Binding-site contacts:
Ligand atom N1 contacts residue LEU153 of chain 1.C at 3.3 Å.
Ligand atom C6 contacts residue LEU153 of chain 1.C at 3.6 Å (hydrophobic).
Ligand atom C2 contacts residue MET102 of chain 1.C at 3.6 Å (hydrophobic).
Ligand atom N3 contacts residue MET102 of chain 1.C at 2.9 Å (h-bond).
Ligand atom OAI contacts residue LEU27 of chain 1.C at 3.6 Å.
Ligand atom CL2 contacts residue LEU97 of chain 1.C at 3.0 Å.
Ligand atom CL2 contacts residue LYS54 of chain 1.C at 3.6 Å.
Ligand atom CAV contacts residue LYS54 of chain 1.C at 3.6 Å.
Ligand atom CAB contacts residue ASP109 of chain 1.C at 3.1 Å.
Ligand atom N3 contacts residue LEU101 of chain 1.C at 3.8 Å.
Ligand atom CBB contacts residue MET102 of chain 1.C at 3.1 Å (hydrophobic).
Ligand atom C2 contacts residue LEU153 of chain 1.C at 3.5 Å (hydrophobic).
Ligand atom CAQ contacts residue ASP164 of chain 1.C at 3.1 Å.
Ligand atom CAR contacts residue LYS54 of chain 1.C at 3.5 Å.
Ligand atom CAC contacts residue CYS106 of chain 1.C at 3.6 Å (hydrophobic).
Ligand atom OBD contacts residue GLY105 of chain 1.C at 3.7 Å.
Ligand atom CBE contacts residue PRO103 of chain 1.C at 3.5 Å (hydrophobic).
Ligand atom CBE contacts residue MET102 of chain 1.C at 3.1 Å (hydrophobic).
Ligand atom CBE contacts residue GLY105 of chain 1.C at 3.7 Å.
Ligand atom CAP contacts residue THR163 of chain 1.C at 3.2 Å.
Ligand atom CAK contacts residue VAL35 of chain 1.C at 3.7 Å (hydrophobic).
Ligand atom CAT contacts residue LYS54 of chain 1.C at 3.3 Å.
Ligand atom FAW contacts residue ALA52 of chain 1.C at 3.1 Å.
Ligand atom CBC contacts residue LEU27 of chain 1.C at 3.6 Å (hydrophobic).
Ligand atom CAQ contacts residue THR163 of chain 1.C at 3.5 Å.
Ligand atom CBG contacts residue ASP109 of chain 1.C at 3.7 Å.
Ligand atom CL2 contacts residue MET99 of chain 1.C at 3.3 Å.
Ligand atom CAV contacts residue MET99 of chain 1.C at 3.8 Å (hydrophobic).
Ligand atom CAA contacts residue ASP109 of chain 1.C at 3.6 Å.
Ligand atom CL1 contacts residue LEU97 of chain 1.C at 3.6 Å.
Ligand atom CAR contacts residue MET99 of chain 1.C at 3.4 Å (hydrophobic).
Ligand atom CAA contacts residue CYS106 of chain 1.C at 1.8 Å (hydrophobic).
Ligand atom CAJ contacts residue LEU27 of chain 1.C at 3.6 Å (hydrophobic).
Ligand atom OBD contacts residue LEU27 of chain 1.C at 3.7 Å.
Ligand atom N3 contacts residue GLN100 of chain 1.C at 3.7 Å.
Ligand atom CAA contacts residue ARG150 of chain 1.C at 3.7 Å.
Ligand atom CAP contacts residue ASP164 of chain 1.C at 3.4 Å.
Ligand atom CAT contacts residue MET99 of chain 1.C at 3.4 Å (hydrophobic).
Ligand atom CAB contacts residue CYS106 of chain 1.C at 2.5 Å (hydrophobic).
Ligand atom C2 contacts residue GLN100 of chain 1.C at 3.1 Å.

This protein binds this small molecule.
Small molecule (SMILES): CCC(=O)N1CCC(Oc2cc3c(Nc4ccc(Cl)c(Cl)c4F)ncnc3cc2OC)CC1

Sequence of chain 1.C:
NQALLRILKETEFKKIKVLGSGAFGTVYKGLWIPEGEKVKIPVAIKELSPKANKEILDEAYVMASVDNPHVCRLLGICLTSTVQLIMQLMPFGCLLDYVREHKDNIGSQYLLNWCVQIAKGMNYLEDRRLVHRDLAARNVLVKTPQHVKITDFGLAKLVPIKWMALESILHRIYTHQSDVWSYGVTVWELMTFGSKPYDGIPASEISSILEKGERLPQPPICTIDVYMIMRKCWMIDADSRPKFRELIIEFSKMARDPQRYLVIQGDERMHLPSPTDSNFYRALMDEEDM